Sequence of chain 2.C:
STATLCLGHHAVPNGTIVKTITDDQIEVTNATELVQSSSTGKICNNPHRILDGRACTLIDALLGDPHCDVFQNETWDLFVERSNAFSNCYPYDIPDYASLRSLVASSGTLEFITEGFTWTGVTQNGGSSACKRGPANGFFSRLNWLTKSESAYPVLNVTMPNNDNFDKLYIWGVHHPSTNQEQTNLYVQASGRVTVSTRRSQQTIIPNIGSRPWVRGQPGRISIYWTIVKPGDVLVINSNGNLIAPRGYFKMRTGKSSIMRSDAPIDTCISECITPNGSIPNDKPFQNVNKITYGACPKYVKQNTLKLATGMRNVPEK

Binding-site contacts:
Ligand atom N2 contacts residue PHE120 of chain 2.C at 4.0 Å.
Ligand atom O5 contacts residue ARG150 of chain 2.C at 4.4 Å.
Ligand atom C7 contacts residue ILE121 of chain 2.C at 4.4 Å (hydrophobic).
Ligand atom O7 contacts residue ASN81 of chain 2.C at 4.1 Å.
Ligand atom C3 contacts residue ASN81 of chain 2.C at 3.8 Å.
Ligand atom C7 contacts residue PHE120 of chain 2.C at 4.1 Å (hydrophobic).
Ligand atom C4 contacts residue ASN81 of chain 2.C at 4.3 Å.
Ligand atom O3 contacts residue PHE120 of chain 2.C at 4.5 Å.
Ligand atom C2 contacts residue ASN81 of chain 2.C at 2.4 Å.
Ligand atom C5 contacts residue ASN81 of chain 2.C at 3.7 Å.
Ligand atom C7 contacts residue ASN81 of chain 2.C at 3.7 Å.
Ligand atom O7 contacts residue PHE120 of chain 2.C at 3.5 Å (h-bond).
Ligand atom O7 contacts residue ILE121 of chain 2.C at 3.2 Å.
Ligand atom C2 contacts residue PHE120 of chain 2.C at 3.8 Å (hydrophobic).
Ligand atom N2 contacts residue ASN81 of chain 2.C at 2.9 Å (h-bond).
Ligand atom O5 contacts residue ASN81 of chain 2.C at 2.4 Å (h-bond).
Ligand atom C1 contacts residue ASN81 of chain 2.C at 1.5 Å.

A protein and the small-molecule ligand that binds it are described below.
Small molecule (SMILES): CC(=O)N[C@@H]1[C@@H](O)[C@H](O)[C@@H](CO)O[C@H]1O